Sequence of chain 1.D:
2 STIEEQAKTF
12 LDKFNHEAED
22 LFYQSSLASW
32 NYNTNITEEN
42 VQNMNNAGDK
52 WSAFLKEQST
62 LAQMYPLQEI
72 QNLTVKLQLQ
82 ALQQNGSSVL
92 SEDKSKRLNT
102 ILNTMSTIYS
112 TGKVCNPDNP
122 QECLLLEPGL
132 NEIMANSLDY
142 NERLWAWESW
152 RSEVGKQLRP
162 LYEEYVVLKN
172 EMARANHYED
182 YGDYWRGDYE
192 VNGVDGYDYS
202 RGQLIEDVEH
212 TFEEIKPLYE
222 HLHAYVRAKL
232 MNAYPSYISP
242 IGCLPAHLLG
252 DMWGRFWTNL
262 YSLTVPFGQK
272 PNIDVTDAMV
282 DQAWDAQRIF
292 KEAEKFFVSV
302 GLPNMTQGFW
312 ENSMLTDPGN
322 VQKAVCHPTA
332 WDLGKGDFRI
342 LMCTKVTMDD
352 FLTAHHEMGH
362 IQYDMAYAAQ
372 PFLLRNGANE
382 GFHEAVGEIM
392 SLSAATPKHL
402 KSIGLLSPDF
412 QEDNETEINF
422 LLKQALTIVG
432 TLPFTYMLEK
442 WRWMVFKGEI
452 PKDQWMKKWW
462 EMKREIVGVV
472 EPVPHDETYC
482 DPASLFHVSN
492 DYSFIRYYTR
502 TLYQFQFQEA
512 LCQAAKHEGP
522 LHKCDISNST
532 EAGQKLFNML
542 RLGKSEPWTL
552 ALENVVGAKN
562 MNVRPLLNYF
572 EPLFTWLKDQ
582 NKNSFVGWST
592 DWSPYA

Binding-site contacts:
Ligand atom C1 contacts residue ASN73 of chain 1.D at 1.4 Å.
Ligand atom C7 contacts residue ASN73 of chain 1.D at 3.5 Å.
Ligand atom O7 contacts residue ASN73 of chain 1.D at 3.7 Å.
Ligand atom C2 contacts residue ASN73 of chain 1.D at 2.5 Å.
Ligand atom C8 contacts residue ASN73 of chain 1.D at 4.0 Å.
Ligand atom O6 contacts residue LYS9 of chain 1.D at 4.3 Å.
Ligand atom C3 contacts residue ASN73 of chain 1.D at 3.8 Å.
Ligand atom N2 contacts residue ASN73 of chain 1.D at 3.0 Å (h-bond).
Ligand atom C4 contacts residue ASN73 of chain 1.D at 4.2 Å.
Ligand atom C1 contacts residue THR75 of chain 1.D at 3.4 Å.
Ligand atom O6 contacts residue VAL76 of chain 1.D at 4.0 Å.
Ligand atom O5 contacts residue VAL76 of chain 1.D at 3.9 Å.
Ligand atom O5 contacts residue ASN73 of chain 1.D at 2.4 Å (h-bond).
Ligand atom O5 contacts residue THR75 of chain 1.D at 3.5 Å (h-bond).
Ligand atom C5 contacts residue ASN73 of chain 1.D at 3.7 Å.
Ligand atom C1 contacts residue VAL76 of chain 1.D at 4.3 Å (hydrophobic).
Ligand atom O6 contacts residue THR75 of chain 1.D at 4.5 Å.
Ligand atom C5 contacts residue THR75 of chain 1.D at 3.9 Å.

This small molecule binds to this protein.
Small molecule (SMILES): CC(=O)N[C@@H]1[C@@H](O)[C@H](O)[C@@H](CO)O[C@H]1O